This protein binds this small molecule.
Small molecule (SMILES): CCCCCCCCCCCC[N+](C)(C)CCCS(=O)(=O)O

Binding-site contacts:
Ligand atom O1S contacts residue PHE223 of chain 5.A at 4.5 Å.
Ligand atom S1 contacts residue TRP374 of chain 5.A at 4.0 Å.
Ligand atom S1 contacts residue GLY222 of chain 5.A at 3.0 Å (h-bond).
Ligand atom C8 contacts residue C151 of chain 5.D at 3.7 Å.
Ligand atom C1 contacts residue TRP374 of chain 5.A at 3.6 Å (hydrophobic).
Ligand atom C13 contacts residue C151 of chain 5.D at 4.5 Å.
Ligand atom C7 contacts residue C151 of chain 5.D at 3.4 Å.
Ligand atom C11 contacts residue C151 of chain 5.D at 3.5 Å.
Ligand atom O1S contacts residue TRP374 of chain 5.A at 4.3 Å.
Ligand atom C9 contacts residue C151 of chain 5.D at 3.4 Å.
Ligand atom C2 contacts residue TRP374 of chain 5.A at 4.1 Å (hydrophobic).
Ligand atom O3S contacts residue TRP374 of chain 5.A at 3.3 Å.
Ligand atom C5 contacts residue C151 of chain 5.D at 4.0 Å.
Ligand atom O3S contacts residue ARG224 of chain 5.A at 2.9 Å (salt-bridge).
Ligand atom O2S contacts residue ARG224 of chain 5.A at 4.5 Å.
Ligand atom C6 contacts residue C151 of chain 5.D at 4.2 Å.
Ligand atom O1S contacts residue LYS215 of chain 5.A at 2.7 Å (salt-bridge).
Ligand atom C16 contacts residue ASP229 of chain 5.A at 4.3 Å.
Ligand atom C12 contacts residue C151 of chain 5.D at 3.4 Å.
Ligand atom O3S contacts residue PHE223 of chain 5.A at 3.9 Å.
Ligand atom S1 contacts residue LYS215 of chain 5.A at 4.1 Å.
Ligand atom O3S contacts residue GLY222 of chain 5.A at 2.9 Å (h-bond).
Ligand atom S1 contacts residue ARG224 of chain 5.A at 4.3 Å.
Ligand atom O2S contacts residue GLY222 of chain 5.A at 3.3 Å (h-bond).
Ligand atom C3 contacts residue TRP374 of chain 5.A at 4.3 Å (hydrophobic).
Ligand atom C10 contacts residue C151 of chain 5.D at 3.4 Å.
Ligand atom O1S contacts residue GLY222 of chain 5.A at 2.3 Å (h-bond).

Sequence of chain 5.A:
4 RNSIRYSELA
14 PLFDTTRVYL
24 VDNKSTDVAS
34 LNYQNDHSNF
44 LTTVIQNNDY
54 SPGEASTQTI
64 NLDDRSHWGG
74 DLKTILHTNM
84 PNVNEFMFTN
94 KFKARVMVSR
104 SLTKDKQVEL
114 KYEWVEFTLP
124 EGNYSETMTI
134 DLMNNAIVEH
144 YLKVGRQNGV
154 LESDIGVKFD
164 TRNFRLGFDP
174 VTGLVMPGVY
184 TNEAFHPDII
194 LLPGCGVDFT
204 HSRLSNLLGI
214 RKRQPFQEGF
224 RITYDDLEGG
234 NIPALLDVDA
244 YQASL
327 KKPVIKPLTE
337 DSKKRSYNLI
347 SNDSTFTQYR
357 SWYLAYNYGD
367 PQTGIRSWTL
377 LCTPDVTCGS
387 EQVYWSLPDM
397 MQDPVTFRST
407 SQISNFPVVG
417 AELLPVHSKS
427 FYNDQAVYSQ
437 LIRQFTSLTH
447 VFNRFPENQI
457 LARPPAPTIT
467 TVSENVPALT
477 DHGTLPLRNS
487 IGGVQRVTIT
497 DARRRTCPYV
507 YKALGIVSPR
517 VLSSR